The small molecule below binds the protein below.
Small molecule (SMILES): CC(=O)N[C@@H]1[C@@H](O)[C@H](O)[C@@H](CO)O[C@H]1O

Sequence of chain 1.A:
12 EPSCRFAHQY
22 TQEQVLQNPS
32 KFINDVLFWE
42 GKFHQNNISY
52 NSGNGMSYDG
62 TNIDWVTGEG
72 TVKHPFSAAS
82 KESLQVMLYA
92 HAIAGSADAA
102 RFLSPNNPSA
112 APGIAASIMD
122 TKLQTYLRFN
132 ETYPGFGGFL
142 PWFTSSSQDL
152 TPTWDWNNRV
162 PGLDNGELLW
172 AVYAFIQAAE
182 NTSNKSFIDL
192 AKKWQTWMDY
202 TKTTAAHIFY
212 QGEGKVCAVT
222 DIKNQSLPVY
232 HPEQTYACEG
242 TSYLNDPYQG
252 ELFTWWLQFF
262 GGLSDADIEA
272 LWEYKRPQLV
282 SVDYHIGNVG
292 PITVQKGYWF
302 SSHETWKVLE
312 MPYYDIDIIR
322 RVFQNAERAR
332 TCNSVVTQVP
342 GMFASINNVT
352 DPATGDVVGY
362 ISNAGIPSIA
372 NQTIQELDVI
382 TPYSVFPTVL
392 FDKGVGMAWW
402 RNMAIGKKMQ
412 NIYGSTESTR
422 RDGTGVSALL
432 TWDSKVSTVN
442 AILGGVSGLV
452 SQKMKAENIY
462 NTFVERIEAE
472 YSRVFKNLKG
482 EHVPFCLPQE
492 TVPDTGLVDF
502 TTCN

Binding-site contacts:
Ligand atom O7 contacts residue ASN372 of chain 1.A at 3.0 Å (h-bond).
Ligand atom C8 contacts residue ASN372 of chain 1.A at 3.3 Å.
Ligand atom N2 contacts residue ASN372 of chain 1.A at 3.0 Å (h-bond).
Ligand atom O6 contacts residue GLN279 of chain 1.A at 2.6 Å (h-bond).
Ligand atom C3 contacts residue ASN372 of chain 1.A at 3.8 Å.
Ligand atom C8 contacts residue LYS297 of chain 1.A at 4.5 Å.
Ligand atom C5 contacts residue ASN372 of chain 1.A at 3.6 Å.
Ligand atom C7 contacts residue ASN372 of chain 1.A at 3.2 Å.
Ligand atom O6 contacts residue PRO278 of chain 1.A at 4.1 Å.
Ligand atom C4 contacts residue ASN372 of chain 1.A at 4.2 Å.
Ligand atom C7 contacts residue LYS297 of chain 1.A at 3.8 Å.
Ligand atom O7 contacts residue LYS297 of chain 1.A at 2.6 Å (salt-bridge).
Ligand atom O5 contacts residue ASN372 of chain 1.A at 2.3 Å (h-bond).
Ligand atom C6 contacts residue GLN279 of chain 1.A at 3.4 Å.
Ligand atom C2 contacts residue ASN372 of chain 1.A at 2.5 Å.
Ligand atom C1 contacts residue ASN372 of chain 1.A at 1.4 Å.